A protein and the small-molecule ligand that binds it are described below.
Small molecule (SMILES): CC(=O)N[C@@H]1[C@@H](O)[C@H](O)[C@@H](CO)O[C@H]1O

Binding-site contacts:
Ligand atom C2 contacts residue ASN361 of chain 1.I at 2.4 Å.
Ligand atom N2 contacts residue ASN361 of chain 1.I at 2.8 Å (h-bond).
Ligand atom O7 contacts residue ASN361 of chain 1.I at 3.5 Å (h-bond).
Ligand atom O7 contacts residue GLY358 of chain 1.I at 4.4 Å.
Ligand atom C1 contacts residue ASN361 of chain 1.I at 1.4 Å.
Ligand atom O5 contacts residue ASN361 of chain 1.I at 2.4 Å (h-bond).
Ligand atom C5 contacts residue ASN361 of chain 1.I at 3.7 Å.
Ligand atom C7 contacts residue ASN361 of chain 1.I at 3.3 Å.
Ligand atom O7 contacts residue SER357 of chain 1.I at 3.9 Å.
Ligand atom C7 contacts residue SER357 of chain 1.I at 3.9 Å.
Ligand atom C4 contacts residue ASN361 of chain 1.I at 4.2 Å.
Ligand atom C3 contacts residue ASN361 of chain 1.I at 3.7 Å.
Ligand atom C8 contacts residue ASN361 of chain 1.I at 4.2 Å.
Ligand atom C8 contacts residue GLN332 of chain 1.I at 4.4 Å.
Ligand atom C8 contacts residue SER357 of chain 1.I at 3.4 Å.

Sequence of chain 1.I:
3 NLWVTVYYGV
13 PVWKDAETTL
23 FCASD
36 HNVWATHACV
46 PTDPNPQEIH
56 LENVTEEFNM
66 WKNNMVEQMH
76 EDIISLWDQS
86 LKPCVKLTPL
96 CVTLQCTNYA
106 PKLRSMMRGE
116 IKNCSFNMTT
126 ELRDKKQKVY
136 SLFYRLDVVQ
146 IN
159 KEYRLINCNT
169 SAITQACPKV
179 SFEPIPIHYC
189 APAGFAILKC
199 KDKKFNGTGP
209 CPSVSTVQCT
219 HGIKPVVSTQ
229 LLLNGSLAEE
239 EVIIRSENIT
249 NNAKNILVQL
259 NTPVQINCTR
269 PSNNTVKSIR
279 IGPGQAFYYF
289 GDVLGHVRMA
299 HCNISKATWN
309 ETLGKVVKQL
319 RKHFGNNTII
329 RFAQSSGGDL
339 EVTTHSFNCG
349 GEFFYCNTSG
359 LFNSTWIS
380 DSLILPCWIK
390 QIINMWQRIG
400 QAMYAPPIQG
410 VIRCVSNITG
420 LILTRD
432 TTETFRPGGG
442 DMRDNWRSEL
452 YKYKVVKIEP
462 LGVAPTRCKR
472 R